Sequence of chain 1.D:
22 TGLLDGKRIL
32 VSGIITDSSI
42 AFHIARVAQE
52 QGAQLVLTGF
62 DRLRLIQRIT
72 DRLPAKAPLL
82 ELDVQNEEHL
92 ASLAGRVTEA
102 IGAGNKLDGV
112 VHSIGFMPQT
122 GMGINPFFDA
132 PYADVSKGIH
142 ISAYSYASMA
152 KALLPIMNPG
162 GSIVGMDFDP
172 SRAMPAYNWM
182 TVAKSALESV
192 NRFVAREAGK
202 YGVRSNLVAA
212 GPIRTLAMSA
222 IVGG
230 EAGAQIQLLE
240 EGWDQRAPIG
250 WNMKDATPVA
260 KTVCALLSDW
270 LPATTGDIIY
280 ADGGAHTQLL

Sequence of chain 1.B:
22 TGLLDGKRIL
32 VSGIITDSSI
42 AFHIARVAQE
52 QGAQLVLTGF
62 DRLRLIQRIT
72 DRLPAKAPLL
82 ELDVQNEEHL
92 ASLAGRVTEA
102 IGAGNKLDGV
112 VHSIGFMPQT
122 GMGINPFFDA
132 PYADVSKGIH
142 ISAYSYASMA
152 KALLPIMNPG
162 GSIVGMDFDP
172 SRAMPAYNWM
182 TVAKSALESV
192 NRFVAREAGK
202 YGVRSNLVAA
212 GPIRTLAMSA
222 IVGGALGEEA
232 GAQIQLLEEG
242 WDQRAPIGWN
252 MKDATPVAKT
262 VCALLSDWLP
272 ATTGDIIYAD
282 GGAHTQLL

The small molecule below binds the protein below.
Small molecule (SMILES): N#Cc1ccccc1Oc1ccc(Cn2cc(C3CCCCC3)nn2)cc1O

Binding-site contacts:
Ligand atom CAJ contacts residue NAD1 of chain 1.O at 3.4 Å.
Ligand atom CAU contacts residue TYR178 of chain 1.D at 3.3 Å (hydrophobic).
Ligand atom CAZ contacts residue ALA218 of chain 1.D at 3.6 Å (hydrophobic).
Ligand atom CAQ contacts residue NAD1 of chain 1.O at 3.1 Å.
Ligand atom OAT contacts residue NAD1 of chain 1.O at 3.3 Å.
Ligand atom CAC contacts residue NAD1 of chain 1.O at 3.6 Å.
Ligand atom OAT contacts residue ALA218 of chain 1.D at 3.4 Å.
Ligand atom CAC contacts residue ALA218 of chain 1.D at 3.5 Å (hydrophobic).
Ligand atom CAD contacts residue MET181 of chain 1.D at 3.6 Å (hydrophobic).
Ligand atom CAH contacts residue ILE222 of chain 1.D at 3.5 Å (hydrophobic).
Ligand atom CAE contacts residue MET181 of chain 1.D at 3.5 Å (hydrophobic).
Ligand atom OAB contacts residue TYR178 of chain 1.D at 2.4 Å (h-bond).
Ligand atom CAC contacts residue GLY116 of chain 1.D at 3.5 Å.
Ligand atom CAE contacts residue MET123 of chain 1.D at 3.5 Å (hydrophobic).
Ligand atom CAV contacts residue NAD1 of chain 1.O at 3.2 Å.
Ligand atom CAM contacts residue PRO176 of chain 1.D at 3.7 Å (hydrophobic).
Ligand atom NAR contacts residue GLN234 of chain 1.D at 3.2 Å (h-bond).
Ligand atom CAH contacts residue NAD1 of chain 1.O at 3.1 Å.
Ligand atom CAW contacts residue ALA218 of chain 1.D at 3.7 Å (hydrophobic).
Ligand atom CAX contacts residue ILE222 of chain 1.D at 3.6 Å (hydrophobic).
Ligand atom CAY contacts residue NAD1 of chain 1.O at 3.4 Å.
Ligand atom NAS contacts residue MET219 of chain 1.D at 3.7 Å.
Ligand atom CAI contacts residue MET219 of chain 1.D at 3.6 Å (hydrophobic).
Ligand atom CAF contacts residue GLY116 of chain 1.D at 3.6 Å.
Ligand atom NBB contacts residue ILE222 of chain 1.D at 3.6 Å.
Ligand atom CAK contacts residue ILE222 of chain 1.D at 3.6 Å (hydrophobic).
Ligand atom CAF contacts residue PHE117 of chain 1.D at 3.5 Å (hydrophobic).
Ligand atom NAA contacts residue NAD1 of chain 1.O at 3.3 Å.
Ligand atom NAA contacts residue GLY116 of chain 1.D at 3.3 Å.
Ligand atom CAN contacts residue MET175 of chain 1.D at 3.6 Å (hydrophobic).
Ligand atom CAJ contacts residue TYR178 of chain 1.D at 3.4 Å (hydrophobic).
Ligand atom NAR contacts residue LEU238 of chain 1.D at 3.6 Å.
Ligand atom OAB contacts residue NAD1 of chain 1.O at 2.5 Å (h-bond).
Ligand atom CAK contacts residue PHE169 of chain 1.D at 3.7 Å (hydrophobic).
Ligand atom CAU contacts residue NAD1 of chain 1.O at 3.3 Å.
Ligand atom CAI contacts residue NAD1 of chain 1.O at 3.6 Å.
Ligand atom NAS contacts residue ILE222 of chain 1.D at 3.6 Å.
Ligand atom NAR contacts residue ILE222 of chain 1.D at 3.6 Å.
Ligand atom CAP contacts residue PRO176 of chain 1.D at 3.5 Å (hydrophobic).
Ligand atom CAF contacts residue MET181 of chain 1.D at 3.6 Å (hydrophobic).